Sequence of chain 2.A:
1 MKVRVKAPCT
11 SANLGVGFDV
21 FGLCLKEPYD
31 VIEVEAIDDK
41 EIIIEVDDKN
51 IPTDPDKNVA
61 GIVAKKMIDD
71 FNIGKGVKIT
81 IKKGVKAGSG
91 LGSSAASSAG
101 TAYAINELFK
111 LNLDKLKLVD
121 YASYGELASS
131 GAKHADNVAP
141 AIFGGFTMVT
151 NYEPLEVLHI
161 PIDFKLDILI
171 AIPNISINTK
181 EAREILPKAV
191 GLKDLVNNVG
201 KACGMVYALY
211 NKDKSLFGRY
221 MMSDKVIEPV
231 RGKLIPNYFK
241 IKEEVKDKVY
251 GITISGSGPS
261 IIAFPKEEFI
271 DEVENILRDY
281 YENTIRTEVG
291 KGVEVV

Binding-site contacts:
Ligand atom C5' contacts residue ALA87 of chain 2.A at 3.6 Å (hydrophobic).
Ligand atom O2G contacts residue GLY90 of chain 2.A at 3.2 Å.
Ligand atom C2 contacts residue LYS83 of chain 2.A at 3.3 Å.
Ligand atom N1 contacts residue SER97 of chain 2.A at 3.5 Å (h-bond).
Ligand atom C8 contacts residue LYS57 of chain 2.A at 3.5 Å.
Ligand atom PG contacts residue HSE1 of chain 2.B at 3.4 Å.
Ligand atom O1G contacts residue GLY92 of chain 2.A at 2.5 Å (h-bond).
Ligand atom N6 contacts residue SER97 of chain 2.A at 3.0 Å (h-bond).
Ligand atom N7 contacts residue VAL59 of chain 2.A at 3.1 Å (h-bond).
Ligand atom PA contacts residue SER94 of chain 2.A at 3.3 Å.
Ligand atom O1A contacts residue SER93 of chain 2.A at 3.3 Å (h-bond).
Ligand atom O2A contacts residue SER93 of chain 2.A at 3.5 Å.
Ligand atom N1 contacts residue LYS83 of chain 2.A at 2.8 Å (salt-bridge).
Ligand atom N3B contacts residue SER257 of chain 2.A at 3.7 Å.
Ligand atom O2B contacts residue THR179 of chain 2.A at 3.5 Å (h-bond).
Ligand atom N7 contacts residue ASN58 of chain 2.A at 3.3 Å.
Ligand atom O1B contacts residue THR179 of chain 2.A at 2.0 Å (h-bond).
Ligand atom O2A contacts residue ALA87 of chain 2.A at 2.9 Å.
Ligand atom O2B contacts residue GLY88 of chain 2.A at 3.1 Å.
Ligand atom O1G contacts residue LEU91 of chain 2.A at 2.9 Å (h-bond).
Ligand atom O2B contacts residue ILE177 of chain 2.A at 3.5 Å (h-bond).
Ligand atom O2A contacts residue GLY88 of chain 2.A at 2.6 Å (h-bond).
Ligand atom O1G contacts residue GLY90 of chain 2.A at 3.0 Å.
Ligand atom PB contacts residue THR179 of chain 2.A at 2.9 Å.
Ligand atom N3 contacts residue SER94 of chain 2.A at 3.6 Å.
Ligand atom O1A contacts residue SER94 of chain 2.A at 2.5 Å (h-bond).
Ligand atom PG contacts residue GLY90 of chain 2.A at 3.5 Å.
Ligand atom O2' contacts residue PRO52 of chain 2.A at 3.6 Å.
Ligand atom C5 contacts residue ILE51 of chain 2.A at 3.6 Å (hydrophobic).
Ligand atom C2 contacts residue ILE51 of chain 2.A at 3.7 Å (hydrophobic).
Ligand atom C8 contacts residue VAL59 of chain 2.A at 3.6 Å (hydrophobic).
Ligand atom O4' contacts residue SER129 of chain 2.A at 3.1 Å.
Ligand atom O2G contacts residue SER257 of chain 2.A at 3.1 Å (h-bond).
Ligand atom O2G contacts residue HSE1 of chain 2.B at 2.5 Å (h-bond).
Ligand atom O5' contacts residue SER94 of chain 2.A at 2.9 Å.
Ligand atom C2 contacts residue SER94 of chain 2.A at 3.5 Å.
Ligand atom C6 contacts residue SER97 of chain 2.A at 3.6 Å.
Ligand atom O3G contacts residue HSE1 of chain 2.B at 3.1 Å (h-bond).
Ligand atom N3B contacts residue THR179 of chain 2.A at 3.0 Å (h-bond).
Ligand atom N6 contacts residue ASN58 of chain 2.A at 3.0 Å (h-bond).

The protein below binds the small molecule below.
Small molecule (SMILES): Nc1ncnc2c1ncn2[C@@H]1O[C@H](CO[P](=O)(O)O[P](=O)(O)NP(=O)(O)O)[C@@H](O)[C@H]1O